Sequence of chain 1.D:
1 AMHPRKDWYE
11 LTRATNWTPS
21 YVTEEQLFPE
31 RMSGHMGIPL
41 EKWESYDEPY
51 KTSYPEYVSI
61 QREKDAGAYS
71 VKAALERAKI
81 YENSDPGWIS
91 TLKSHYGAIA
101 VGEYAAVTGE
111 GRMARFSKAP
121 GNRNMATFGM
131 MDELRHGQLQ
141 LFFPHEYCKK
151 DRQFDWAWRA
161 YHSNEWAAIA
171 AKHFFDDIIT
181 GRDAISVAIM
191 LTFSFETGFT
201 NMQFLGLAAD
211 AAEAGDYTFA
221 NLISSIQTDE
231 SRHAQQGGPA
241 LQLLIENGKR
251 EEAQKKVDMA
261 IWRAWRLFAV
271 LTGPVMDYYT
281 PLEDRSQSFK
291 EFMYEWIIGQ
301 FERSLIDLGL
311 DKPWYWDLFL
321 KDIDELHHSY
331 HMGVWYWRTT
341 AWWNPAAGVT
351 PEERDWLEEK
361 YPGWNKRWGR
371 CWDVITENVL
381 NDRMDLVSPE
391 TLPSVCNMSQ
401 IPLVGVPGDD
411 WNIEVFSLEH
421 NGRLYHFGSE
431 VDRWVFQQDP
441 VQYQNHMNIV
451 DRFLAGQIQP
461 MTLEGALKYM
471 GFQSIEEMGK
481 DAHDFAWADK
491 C

The small molecule below binds the protein below.
Small molecule (SMILES): Oc1ccc(Br)cc1

Binding-site contacts:
Ligand atom C2 contacts residue LEU271 of chain 1.D at 3.4 Å (hydrophobic).
Ligand atom C1 contacts residue THR272 of chain 1.D at 3.8 Å.
Ligand atom BR4 contacts residue PHE268 of chain 1.D at 3.6 Å.
Ligand atom O1 contacts residue HIS95 of chain 1.D at 3.9 Å.
Ligand atom C5 contacts residue THR272 of chain 1.D at 4.2 Å.
Ligand atom C2 contacts residue ILE99 of chain 1.D at 4.2 Å (hydrophobic).
Ligand atom O1 contacts residue ILE99 of chain 1.D at 3.7 Å.
Ligand atom C2 contacts residue THR272 of chain 1.D at 4.0 Å.
Ligand atom C3 contacts residue LEU271 of chain 1.D at 3.4 Å (hydrophobic).
Ligand atom C4 contacts residue PHE268 of chain 1.D at 3.9 Å (hydrophobic).
Ligand atom C3 contacts residue LEU267 of chain 1.D at 4.3 Å (hydrophobic).
Ligand atom BR4 contacts residue LEU267 of chain 1.D at 3.9 Å.
Ligand atom C5 contacts residue ILE99 of chain 1.D at 4.3 Å (hydrophobic).
Ligand atom C6 contacts residue ILE99 of chain 1.D at 3.8 Å (hydrophobic).
Ligand atom BR4 contacts residue PHE195 of chain 1.D at 3.7 Å.
Ligand atom C6 contacts residue GLN203 of chain 1.D at 4.4 Å.
Ligand atom C2 contacts residue ALA98 of chain 1.D at 4.2 Å (hydrophobic).
Ligand atom C5 contacts residue PHE268 of chain 1.D at 3.8 Å (hydrophobic).
Ligand atom C1 contacts residue ILE99 of chain 1.D at 3.8 Å (hydrophobic).
Ligand atom C6 contacts residue THR272 of chain 1.D at 3.9 Å.
Ligand atom O1 contacts residue THR272 of chain 1.D at 4.2 Å.
Ligand atom BR4 contacts residue ALA264 of chain 1.D at 4.2 Å.
Ligand atom C3 contacts residue THR272 of chain 1.D at 4.3 Å.
Ligand atom C4 contacts residue THR272 of chain 1.D at 4.4 Å.